Binding-site contacts:
Ligand atom C5 contacts residue ASN229 of chain 1.A at 4.0 Å.
Ligand atom C7 contacts residue ASN229 of chain 1.A at 3.2 Å.
Ligand atom N2 contacts residue ASN229 of chain 1.A at 2.5 Å (h-bond).
Ligand atom C1 contacts residue ASN229 of chain 1.A at 1.7 Å.
Ligand atom O7 contacts residue ASP215 of chain 1.A at 3.5 Å (salt-bridge).
Ligand atom C2 contacts residue ASN229 of chain 1.A at 2.2 Å.
Ligand atom O7 contacts residue ASN229 of chain 1.A at 3.6 Å.
Ligand atom C4 contacts residue ASN229 of chain 1.A at 4.2 Å.
Ligand atom O5 contacts residue ASN229 of chain 1.A at 2.7 Å (h-bond).
Ligand atom C3 contacts residue ASN229 of chain 1.A at 3.6 Å.
Ligand atom C8 contacts residue ASN229 of chain 1.A at 4.3 Å.
Ligand atom C8 contacts residue LYS227 of chain 1.A at 3.5 Å.

Sequence of chain 1.A:
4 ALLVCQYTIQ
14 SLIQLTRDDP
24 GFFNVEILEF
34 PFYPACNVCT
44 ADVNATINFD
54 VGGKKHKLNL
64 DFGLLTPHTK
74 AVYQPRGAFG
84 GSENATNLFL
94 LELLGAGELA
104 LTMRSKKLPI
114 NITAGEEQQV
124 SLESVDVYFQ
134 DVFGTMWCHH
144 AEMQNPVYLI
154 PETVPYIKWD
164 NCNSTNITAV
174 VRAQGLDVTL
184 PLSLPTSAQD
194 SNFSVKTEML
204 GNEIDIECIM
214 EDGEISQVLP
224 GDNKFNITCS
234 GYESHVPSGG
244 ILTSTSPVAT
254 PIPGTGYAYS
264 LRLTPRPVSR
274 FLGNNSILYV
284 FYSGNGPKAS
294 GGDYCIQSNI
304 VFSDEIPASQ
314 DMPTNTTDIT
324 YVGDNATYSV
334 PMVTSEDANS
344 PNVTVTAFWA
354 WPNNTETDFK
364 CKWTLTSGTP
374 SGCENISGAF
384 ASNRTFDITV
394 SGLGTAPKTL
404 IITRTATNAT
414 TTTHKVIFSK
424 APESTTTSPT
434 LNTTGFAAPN

The small molecule below binds the protein below.
Small molecule (SMILES): CC(=O)N[C@H]1[C@H](O[C@H]2[C@H](O)[C@@H](NC(C)=O)CO[C@@H]2CO)O[C@H](CO)[C@@H](O[C@@H]2O[C@H](CO[C@@H]3O[C@H](CO)[C@@H](O)[C@H](O)[C@@H]3O)[C@@H](O)[C@H](O[C@H]3O[C@H](CO)[C@@H](O)[C@H](O)[C@@H]3O[C@H]3O[C@H](CO)[C@@H](O)[C@H](O)[C@@H]3O[C@@H]3O[C@H](CO)[C@@H](O)[C@H](O[C@@H]4O[C@H](CO)[C@H](O)[C@H](O[C@@H]5O[C@H](CO)[C@H](O)[C@H](O)[C@H]5O)[C@H]4O)[C@@H]3O)[C@@H]2O)[C@@H]1O